Sequence of chain 1.A:
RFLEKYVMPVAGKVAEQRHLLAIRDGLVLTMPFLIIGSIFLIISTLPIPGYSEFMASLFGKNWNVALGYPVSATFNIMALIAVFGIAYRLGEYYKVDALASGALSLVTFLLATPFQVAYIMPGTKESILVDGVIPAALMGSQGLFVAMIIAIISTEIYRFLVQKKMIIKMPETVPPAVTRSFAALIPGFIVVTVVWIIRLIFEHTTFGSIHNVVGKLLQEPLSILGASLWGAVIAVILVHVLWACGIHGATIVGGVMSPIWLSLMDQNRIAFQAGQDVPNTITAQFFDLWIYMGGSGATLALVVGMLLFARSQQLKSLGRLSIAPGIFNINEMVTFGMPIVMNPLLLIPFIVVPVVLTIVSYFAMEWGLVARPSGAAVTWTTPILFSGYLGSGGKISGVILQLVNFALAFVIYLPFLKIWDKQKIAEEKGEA

The small molecule below binds the protein below.
Small molecule (SMILES): CC(=O)N[C@@H]1[C@@H](O)[C@H](O[C@@H]2O[C@H](CO)[C@@H](O)[C@H](O)[C@H]2NC(C)=O)[C@@H](CO)O[C@H]1O

Sequence of chain 1.B:
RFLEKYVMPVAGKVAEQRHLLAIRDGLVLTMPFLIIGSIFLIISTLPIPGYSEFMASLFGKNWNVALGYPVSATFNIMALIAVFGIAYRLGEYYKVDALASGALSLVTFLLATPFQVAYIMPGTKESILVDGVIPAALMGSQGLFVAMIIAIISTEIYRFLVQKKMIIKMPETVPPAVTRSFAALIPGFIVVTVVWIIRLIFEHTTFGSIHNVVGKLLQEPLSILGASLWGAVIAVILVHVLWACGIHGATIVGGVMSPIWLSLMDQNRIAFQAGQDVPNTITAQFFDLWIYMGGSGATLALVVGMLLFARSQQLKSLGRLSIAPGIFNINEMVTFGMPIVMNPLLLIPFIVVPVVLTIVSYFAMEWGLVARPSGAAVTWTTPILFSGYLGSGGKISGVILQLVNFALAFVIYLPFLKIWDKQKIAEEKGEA

Binding-site contacts:
Ligand atom C5 contacts residue ALA252 of chain 1.B at 3.6 Å (hydrophobic).
Ligand atom O4 contacts residue ASN333 of chain 1.B at 2.6 Å (h-bond).
Ligand atom N2 contacts residue ALA252 of chain 1.B at 3.6 Å.
Ligand atom C5 contacts residue TRP382 of chain 1.B at 3.5 Å (hydrophobic).
Ligand atom O7 contacts residue SER298 of chain 1.B at 3.2 Å.
Ligand atom O6 contacts residue GLU334 of chain 1.B at 2.8 Å (salt-bridge).
Ligand atom O3 contacts residue TRP382 of chain 1.B at 3.1 Å.
Ligand atom O3 contacts residue GLY297 of chain 1.B at 3.4 Å.
Ligand atom O3 contacts residue VAL180 of chain 1.A at 3.5 Å.
Ligand atom C7 contacts residue SER298 of chain 1.B at 3.5 Å.
Ligand atom C8 contacts residue SER298 of chain 1.B at 3.7 Å.
Ligand atom O6 contacts residue PRO177 of chain 1.A at 3.0 Å.
Ligand atom O4 contacts residue GLU334 of chain 1.B at 3.1 Å (salt-bridge).
Ligand atom C8 contacts residue TYR294 of chain 1.B at 3.4 Å (hydrophobic).
Ligand atom C6 contacts residue VAL176 of chain 1.A at 3.4 Å (hydrophobic).
Ligand atom O3 contacts residue SER298 of chain 1.B at 3.4 Å.
Ligand atom O4 contacts residue ILE332 of chain 1.B at 3.4 Å.
Ligand atom C8 contacts residue ALA252 of chain 1.B at 3.6 Å (hydrophobic).
Ligand atom C6 contacts residue GLU334 of chain 1.B at 3.0 Å.
Ligand atom C8 contacts residue MET33 of chain 1.B at 3.7 Å (hydrophobic).
Ligand atom C3 contacts residue THR253 of chain 1.B at 3.6 Å.
Ligand atom O6 contacts residue HIS250 of chain 1.B at 2.9 Å (h-bond).
Ligand atom C1 contacts residue HIS250 of chain 1.B at 3.6 Å.
Ligand atom O4 contacts residue HIS250 of chain 1.B at 2.9 Å.
Ligand atom O3 contacts residue ASN333 of chain 1.B at 2.8 Å (h-bond).
Ligand atom O1 contacts residue MET33 of chain 1.B at 3.5 Å.
Ligand atom C6 contacts residue ASP290 of chain 1.B at 3.6 Å.
Ligand atom O5 contacts residue HIS250 of chain 1.B at 3.2 Å (h-bond).
Ligand atom O7 contacts residue TRP245 of chain 1.B at 2.7 Å (h-bond).
Ligand atom O6 contacts residue ASP290 of chain 1.B at 2.5 Å (salt-bridge).
Ligand atom C7 contacts residue ALA252 of chain 1.B at 3.1 Å (hydrophobic).
Ligand atom C2 contacts residue TRP382 of chain 1.B at 3.3 Å (hydrophobic).
Ligand atom O4 contacts residue ALA252 of chain 1.B at 3.3 Å.
Ligand atom N2 contacts residue GLY297 of chain 1.B at 3.0 Å (h-bond).
Ligand atom C8 contacts residue GLY297 of chain 1.B at 3.1 Å.
Ligand atom O7 contacts residue ALA252 of chain 1.B at 2.9 Å.
Ligand atom N2 contacts residue TRP382 of chain 1.B at 2.9 Å (h-bond).
Ligand atom C7 contacts residue GLY297 of chain 1.B at 3.1 Å.
Ligand atom C8 contacts residue VAL180 of chain 1.A at 3.7 Å (hydrophobic).
Ligand atom O5 contacts residue TRP382 of chain 1.B at 3.5 Å.